This small molecule binds to this protein.
Small molecule (SMILES): Nc1ncnc2c1ncn2[C@@H]1O[C@H](CO[P](=O)(O)O[P](=O)(O)NP(=O)(O)O)[C@@H](O)[C@H]1O

Binding-site contacts:
Ligand atom N6 contacts residue THR113 of chain 1.A at 3.8 Å.
Ligand atom N6 contacts residue MET116 of chain 1.A at 3.5 Å.
Ligand atom N7 contacts residue LEU167 of chain 1.A at 3.5 Å.
Ligand atom C5 contacts residue LEU167 of chain 1.A at 3.7 Å (hydrophobic).
Ligand atom N1 contacts residue GLU114 of chain 1.A at 4.3 Å.
Ligand atom C5 contacts residue ALA65 of chain 1.A at 3.7 Å (hydrophobic).
Ligand atom N6 contacts residue PHE115 of chain 1.A at 4.1 Å.
Ligand atom C6 contacts residue LEU167 of chain 1.A at 3.8 Å (hydrophobic).
Ligand atom C4 contacts residue LEU167 of chain 1.A at 4.4 Å (hydrophobic).
Ligand atom N7 contacts residue ALA65 of chain 1.A at 4.1 Å.
Ligand atom N9 contacts residue LEU167 of chain 1.A at 4.5 Å.
Ligand atom C2 contacts residue PHE115 of chain 1.A at 3.9 Å (hydrophobic).
Ligand atom N1 contacts residue MET116 of chain 1.A at 3.0 Å (h-bond).
Ligand atom C6 contacts residue GLU114 of chain 1.A at 3.8 Å.
Ligand atom N1 contacts residue PHE115 of chain 1.A at 3.7 Å.
Ligand atom N1 contacts residue ALA65 of chain 1.A at 3.9 Å.
Ligand atom C8 contacts residue LEU167 of chain 1.A at 4.2 Å (hydrophobic).
Ligand atom C6 contacts residue ALA65 of chain 1.A at 3.3 Å (hydrophobic).
Ligand atom C4 contacts residue ALA65 of chain 1.A at 4.5 Å (hydrophobic).
Ligand atom C8 contacts residue VAL49 of chain 1.A at 4.0 Å (hydrophobic).
Ligand atom C2 contacts residue MET116 of chain 1.A at 3.2 Å (hydrophobic).
Ligand atom N6 contacts residue ALA65 of chain 1.A at 3.2 Å.
Ligand atom N3 contacts residue MET116 of chain 1.A at 4.2 Å.
Ligand atom N3 contacts residue ILE41 of chain 1.A at 4.3 Å.
Ligand atom N6 contacts residue GLU114 of chain 1.A at 2.7 Å (salt-bridge).
Ligand atom N6 contacts residue LEU167 of chain 1.A at 3.6 Å.
Ligand atom C6 contacts residue MET116 of chain 1.A at 3.7 Å (hydrophobic).
Ligand atom N9 contacts residue VAL49 of chain 1.A at 3.9 Å.

Sequence of chain 1.A:
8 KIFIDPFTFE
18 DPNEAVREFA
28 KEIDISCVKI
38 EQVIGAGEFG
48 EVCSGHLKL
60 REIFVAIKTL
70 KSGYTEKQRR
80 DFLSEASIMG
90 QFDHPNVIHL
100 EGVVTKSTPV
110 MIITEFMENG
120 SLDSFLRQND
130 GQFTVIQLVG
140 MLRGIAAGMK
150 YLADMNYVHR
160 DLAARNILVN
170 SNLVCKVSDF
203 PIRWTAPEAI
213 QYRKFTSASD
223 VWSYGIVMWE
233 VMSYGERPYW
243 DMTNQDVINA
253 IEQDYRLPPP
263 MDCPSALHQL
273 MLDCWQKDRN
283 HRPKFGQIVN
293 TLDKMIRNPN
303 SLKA